Binding-site contacts:
Ligand atom O5 contacts residue GLU135 of chain 1.C at 4.5 Å.
Ligand atom N2 contacts residue ASN97 of chain 1.C at 2.9 Å (h-bond).
Ligand atom O5 contacts residue ASN97 of chain 1.C at 2.4 Å (h-bond).
Ligand atom C8 contacts residue GLN96 of chain 1.C at 3.2 Å.
Ligand atom C1 contacts residue ASN97 of chain 1.C at 1.4 Å.
Ligand atom O6 contacts residue GLU135 of chain 1.C at 3.0 Å (salt-bridge).
Ligand atom O7 contacts residue ASN97 of chain 1.C at 3.3 Å (h-bond).
Ligand atom C1 contacts residue PHE136 of chain 1.C at 4.1 Å (hydrophobic).
Ligand atom O5 contacts residue PHE136 of chain 1.C at 4.3 Å.
Ligand atom C6 contacts residue GLU135 of chain 1.C at 4.1 Å.
Ligand atom C6 contacts residue ILE137 of chain 1.C at 3.6 Å (hydrophobic).
Ligand atom C2 contacts residue ASN97 of chain 1.C at 2.4 Å.
Ligand atom C8 contacts residue ASN97 of chain 1.C at 4.4 Å.
Ligand atom O6 contacts residue ASN97 of chain 1.C at 4.5 Å.
Ligand atom C3 contacts residue PHE136 of chain 1.C at 4.5 Å (hydrophobic).
Ligand atom C5 contacts residue ASN97 of chain 1.C at 3.7 Å.
Ligand atom O6 contacts residue ILE137 of chain 1.C at 4.0 Å.
Ligand atom C7 contacts residue ASN97 of chain 1.C at 3.3 Å.
Ligand atom C4 contacts residue ASN97 of chain 1.C at 4.2 Å.
Ligand atom C5 contacts residue PHE136 of chain 1.C at 3.9 Å (hydrophobic).
Ligand atom C5 contacts residue ILE137 of chain 1.C at 4.1 Å (hydrophobic).
Ligand atom C3 contacts residue ASN97 of chain 1.C at 3.8 Å.

Sequence of chain 1.C:
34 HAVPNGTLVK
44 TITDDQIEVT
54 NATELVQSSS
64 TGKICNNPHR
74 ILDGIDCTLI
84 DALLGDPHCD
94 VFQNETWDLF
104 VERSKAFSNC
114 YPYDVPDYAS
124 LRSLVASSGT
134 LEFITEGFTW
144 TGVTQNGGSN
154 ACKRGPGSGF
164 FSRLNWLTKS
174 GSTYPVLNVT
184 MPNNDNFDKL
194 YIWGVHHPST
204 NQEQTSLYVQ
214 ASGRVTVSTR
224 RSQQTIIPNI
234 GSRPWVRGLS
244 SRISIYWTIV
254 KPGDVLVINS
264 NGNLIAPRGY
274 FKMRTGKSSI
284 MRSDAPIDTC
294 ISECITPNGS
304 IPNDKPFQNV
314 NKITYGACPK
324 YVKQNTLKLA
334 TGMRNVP

The small molecule below binds the protein below.
Small molecule (SMILES): CC(=O)N[C@@H]1[C@@H](O)[C@H](O)[C@@H](CO)O[C@H]1O